A protein and the small-molecule ligand that binds it are described below.
Small molecule (SMILES): Clc1ccc([C@H]2C[C@@H]3CC[C@H]2N3)cn1

Sequence of chain 1.A:
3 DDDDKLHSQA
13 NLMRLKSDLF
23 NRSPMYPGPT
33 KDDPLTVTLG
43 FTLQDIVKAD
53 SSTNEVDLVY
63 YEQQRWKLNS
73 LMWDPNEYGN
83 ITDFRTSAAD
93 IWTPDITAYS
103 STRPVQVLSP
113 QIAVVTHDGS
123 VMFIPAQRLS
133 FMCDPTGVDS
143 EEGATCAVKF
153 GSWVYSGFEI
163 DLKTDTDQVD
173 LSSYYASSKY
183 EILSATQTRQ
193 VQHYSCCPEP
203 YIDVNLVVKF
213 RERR

Binding-site contacts:
Ligand atom N1 contacts residue TRP155 of chain 1.A at 2.9 Å (h-bond).
Ligand atom CL contacts residue ILE114 of chain 1.E at 3.7 Å.
Ligand atom CL contacts residue VAL156 of chain 1.A at 3.5 Å.
Ligand atom C1 contacts residue ILE126 of chain 1.E at 4.2 Å (hydrophobic).
Ligand atom C5 contacts residue TYR196 of chain 1.A at 4.2 Å (hydrophobic).
Ligand atom C7 contacts residue CYS198 of chain 1.A at 4.0 Å (hydrophobic).
Ligand atom C9 contacts residue TRP155 of chain 1.A at 4.1 Å (hydrophobic).
Ligand atom C11 contacts residue TRP155 of chain 1.A at 3.3 Å (hydrophobic).
Ligand atom C9 contacts residue ILE126 of chain 1.E at 4.0 Å (hydrophobic).
Ligand atom C8 contacts residue CYS199 of chain 1.A at 3.6 Å (hydrophobic).
Ligand atom CL contacts residue ALA115 of chain 1.E at 3.9 Å.
Ligand atom C5 contacts residue TYR101 of chain 1.A at 4.2 Å (hydrophobic).
Ligand atom C3 contacts residue TRP155 of chain 1.A at 3.3 Å (hydrophobic).
Ligand atom C2 contacts residue CYS198 of chain 1.A at 3.9 Å (hydrophobic).
Ligand atom C8 contacts residue TRP155 of chain 1.A at 3.7 Å (hydrophobic).
Ligand atom C9 contacts residue TYR203 of chain 1.A at 4.2 Å (hydrophobic).
Ligand atom C10 contacts residue VAL156 of chain 1.A at 4.1 Å (hydrophobic).
Ligand atom C3 contacts residue TYR203 of chain 1.A at 4.0 Å (hydrophobic).
Ligand atom C10 contacts residue TRP155 of chain 1.A at 4.1 Å (hydrophobic).
Ligand atom C10 contacts residue ILE126 of chain 1.E at 3.9 Å (hydrophobic).
Ligand atom CL contacts residue VAL116 of chain 1.E at 3.8 Å.
Ligand atom C2 contacts residue TRP155 of chain 1.A at 3.4 Å (hydrophobic).
Ligand atom C1 contacts residue CYS198 of chain 1.A at 3.6 Å (hydrophobic).
Ligand atom C8 contacts residue TYR203 of chain 1.A at 3.7 Å (hydrophobic).
Ligand atom C4 contacts residue TYR101 of chain 1.A at 3.3 Å (hydrophobic).
Ligand atom C7 contacts residue ILE126 of chain 1.E at 3.6 Å (hydrophobic).
Ligand atom C4 contacts residue TYR196 of chain 1.A at 3.5 Å (hydrophobic).
Ligand atom C1 contacts residue TRP155 of chain 1.A at 3.7 Å (hydrophobic).
Ligand atom C8 contacts residue CYS198 of chain 1.A at 3.8 Å (hydrophobic).
Ligand atom C6 contacts residue TRP155 of chain 1.A at 3.6 Å (hydrophobic).
Ligand atom CL contacts residue MET124 of chain 1.E at 3.6 Å.
Ligand atom C7 contacts residue TRP155 of chain 1.A at 3.3 Å (hydrophobic).
Ligand atom C11 contacts residue ILE126 of chain 1.E at 3.5 Å (hydrophobic).
Ligand atom N2 contacts residue ILE126 of chain 1.E at 3.7 Å.
Ligand atom C5 contacts residue TRP155 of chain 1.A at 3.9 Å (hydrophobic).
Ligand atom C3 contacts residue TYR101 of chain 1.A at 3.2 Å (hydrophobic).
Ligand atom N1 contacts residue TYR101 of chain 1.A at 3.8 Å.
Ligand atom C2 contacts residue TYR203 of chain 1.A at 3.5 Å (hydrophobic).
Ligand atom N2 contacts residue TRP155 of chain 1.A at 3.7 Å.
Ligand atom C8 contacts residue ILE126 of chain 1.E at 3.8 Å (hydrophobic).

Sequence of chain 1.E:
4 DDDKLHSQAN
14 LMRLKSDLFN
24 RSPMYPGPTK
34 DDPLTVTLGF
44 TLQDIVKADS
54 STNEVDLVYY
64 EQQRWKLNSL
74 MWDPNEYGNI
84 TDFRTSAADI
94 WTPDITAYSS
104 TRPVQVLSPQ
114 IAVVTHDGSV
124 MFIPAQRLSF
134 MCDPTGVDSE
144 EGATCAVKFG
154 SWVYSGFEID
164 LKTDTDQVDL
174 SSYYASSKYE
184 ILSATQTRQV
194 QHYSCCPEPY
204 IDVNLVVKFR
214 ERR